Binding-site contacts:
Ligand atom C4 contacts residue ASN471 of chain 1.C at 4.2 Å.
Ligand atom O5 contacts residue MET394 of chain 1.C at 4.3 Å.
Ligand atom C8 contacts residue ASN471 of chain 1.C at 4.3 Å.
Ligand atom C7 contacts residue ASN471 of chain 1.C at 3.1 Å.
Ligand atom C2 contacts residue ASN471 of chain 1.C at 2.5 Å.
Ligand atom C1 contacts residue ASN471 of chain 1.C at 1.4 Å.
Ligand atom C5 contacts residue ASN471 of chain 1.C at 3.7 Å.
Ligand atom C3 contacts residue ASN471 of chain 1.C at 3.8 Å.
Ligand atom C1 contacts residue MET394 of chain 1.C at 3.9 Å (hydrophobic).
Ligand atom O5 contacts residue ASN471 of chain 1.C at 2.3 Å (h-bond).
Ligand atom N2 contacts residue ASN471 of chain 1.C at 2.8 Å (h-bond).
Ligand atom O7 contacts residue ASN471 of chain 1.C at 3.0 Å (h-bond).

Sequence of chain 1.C:
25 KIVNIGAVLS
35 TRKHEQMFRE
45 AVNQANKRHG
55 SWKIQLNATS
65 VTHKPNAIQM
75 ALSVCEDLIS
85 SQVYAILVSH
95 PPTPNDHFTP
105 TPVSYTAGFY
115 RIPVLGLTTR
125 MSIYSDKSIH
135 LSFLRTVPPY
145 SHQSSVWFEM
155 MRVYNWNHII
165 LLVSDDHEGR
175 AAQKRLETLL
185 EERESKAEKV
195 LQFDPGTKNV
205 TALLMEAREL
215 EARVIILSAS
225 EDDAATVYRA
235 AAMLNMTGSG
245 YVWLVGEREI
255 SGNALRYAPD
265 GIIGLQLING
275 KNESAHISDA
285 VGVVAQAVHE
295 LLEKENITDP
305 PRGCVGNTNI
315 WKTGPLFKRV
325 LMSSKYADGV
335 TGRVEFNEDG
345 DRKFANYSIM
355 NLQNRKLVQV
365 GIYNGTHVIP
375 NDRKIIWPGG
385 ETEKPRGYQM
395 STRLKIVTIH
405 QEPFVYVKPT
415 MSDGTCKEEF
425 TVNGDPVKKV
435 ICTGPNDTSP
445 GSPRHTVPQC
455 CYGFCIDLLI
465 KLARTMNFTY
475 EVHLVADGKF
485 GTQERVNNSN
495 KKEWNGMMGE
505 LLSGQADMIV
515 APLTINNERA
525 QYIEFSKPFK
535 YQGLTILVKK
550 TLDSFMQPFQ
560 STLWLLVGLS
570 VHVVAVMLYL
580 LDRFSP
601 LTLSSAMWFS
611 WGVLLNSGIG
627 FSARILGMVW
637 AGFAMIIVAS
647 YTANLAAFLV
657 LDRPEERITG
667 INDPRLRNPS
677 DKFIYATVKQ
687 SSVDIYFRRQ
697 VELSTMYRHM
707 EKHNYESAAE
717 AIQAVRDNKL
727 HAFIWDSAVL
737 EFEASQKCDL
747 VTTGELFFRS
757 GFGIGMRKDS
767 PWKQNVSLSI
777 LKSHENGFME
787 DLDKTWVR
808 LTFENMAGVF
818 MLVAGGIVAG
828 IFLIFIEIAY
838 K

This protein binds this small molecule.
Small molecule (SMILES): CC(=O)N[C@@H]1[C@@H](O)[C@H](O)[C@@H](CO)O[C@H]1O